Sequence of chain 1.I:
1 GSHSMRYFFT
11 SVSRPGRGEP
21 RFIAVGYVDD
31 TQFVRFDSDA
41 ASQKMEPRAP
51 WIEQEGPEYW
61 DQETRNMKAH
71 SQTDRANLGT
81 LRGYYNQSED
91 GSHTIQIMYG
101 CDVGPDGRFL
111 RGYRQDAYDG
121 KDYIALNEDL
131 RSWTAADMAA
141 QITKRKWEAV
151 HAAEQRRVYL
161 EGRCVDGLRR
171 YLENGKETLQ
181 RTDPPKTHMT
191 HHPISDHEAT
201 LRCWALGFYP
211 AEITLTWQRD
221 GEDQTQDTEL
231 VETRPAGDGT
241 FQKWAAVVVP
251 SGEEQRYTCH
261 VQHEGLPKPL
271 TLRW

The protein below binds the small molecule below.
Small molecule (SMILES): CC(C)C[C@H](NC(=O)[C@H](CCCCN)NC(=O)[C@H](CC(C)C)NC(=O)[C@H](CCC(=O)O)NC(=O)[C@@H](NC(=O)[C@@H](N)CS)[C@@H](C)O)C(=O)N[C@@H](CC(N)=O)C(=O)N[C@@H](CC(=O)O)C(=O)N[C@@H](Cc1ccc(O)cc1)C(=O)O

Binding-site contacts:
Ligand atom O contacts residue HIS70 of chain 1.I at 3.1 Å.
Ligand atom O contacts residue ARG163 of chain 1.I at 2.8 Å (salt-bridge).
Ligand atom CD2 contacts residue LEU81 of chain 1.I at 3.4 Å (hydrophobic).
Ligand atom OD1 contacts residue ARG156 of chain 1.I at 2.8 Å (salt-bridge).
Ligand atom O contacts residue TYR84 of chain 1.I at 3.0 Å (h-bond).
Ligand atom O contacts residue ASN66 of chain 1.I at 3.3 Å.
Ligand atom CA contacts residue ASN77 of chain 1.I at 3.4 Å.
Ligand atom CB contacts residue TRP147 of chain 1.I at 3.4 Å (hydrophobic).
Ligand atom CB contacts residue TYR99 of chain 1.I at 3.3 Å (hydrophobic).
Ligand atom N contacts residue TYR99 of chain 1.I at 2.9 Å (h-bond).
Ligand atom CA contacts residue THR143 of chain 1.I at 3.5 Å.
Ligand atom CA contacts residue TYR7 of chain 1.I at 3.4 Å (hydrophobic).
Ligand atom SG contacts residue ARG163 of chain 1.I at 3.3 Å (salt-bridge).
Ligand atom OG1 contacts residue ASN66 of chain 1.I at 3.1 Å (h-bond).
Ligand atom CD2 contacts residue ASN77 of chain 1.I at 3.5 Å.
Ligand atom O contacts residue THR73 of chain 1.I at 3.4 Å.
Ligand atom O contacts residue ASN77 of chain 1.I at 3.4 Å (h-bond).
Ligand atom N contacts residue GLU63 of chain 1.I at 3.1 Å (salt-bridge).
Ligand atom OXT contacts residue TYR84 of chain 1.I at 3.4 Å (h-bond).
Ligand atom C contacts residue THR143 of chain 1.I at 3.5 Å.
Ligand atom OG1 contacts residue GLU63 of chain 1.I at 2.8 Å (salt-bridge).
Ligand atom CD2 contacts residue GLN62 of chain 1.I at 3.4 Å.
Ligand atom CD1 contacts residue ARG114 of chain 1.I at 3.4 Å.
Ligand atom CD contacts residue TYR159 of chain 1.I at 3.5 Å (hydrophobic).
Ligand atom N contacts residue ASN77 of chain 1.I at 2.9 Å (h-bond).
Ligand atom OD1 contacts residue ALA152 of chain 1.I at 3.4 Å.
Ligand atom OH contacts residue ASP116 of chain 1.I at 2.6 Å (salt-bridge).
Ligand atom OE2 contacts residue ARG156 of chain 1.I at 3.0 Å (salt-bridge).
Ligand atom CZ contacts residue ASP116 of chain 1.I at 3.5 Å.
Ligand atom N contacts residue TYR171 of chain 1.I at 2.7 Å (h-bond).
Ligand atom N contacts residue TYR7 of chain 1.I at 2.8 Å (h-bond).
Ligand atom CB contacts residue THR143 of chain 1.I at 3.3 Å.
Ligand atom OE1 contacts residue ARG156 of chain 1.I at 3.5 Å (salt-bridge).
Ligand atom OE2 contacts residue TYR159 of chain 1.I at 3.4 Å.
Ligand atom O contacts residue TYR159 of chain 1.I at 2.7 Å (h-bond).
Ligand atom O contacts residue ASN66 of chain 1.I at 3.3 Å (h-bond).
Ligand atom OXT contacts residue LYS146 of chain 1.I at 3.4 Å (salt-bridge).
Ligand atom O contacts residue THR143 of chain 1.I at 2.7 Å (h-bond).
Ligand atom O contacts residue TRP147 of chain 1.I at 2.7 Å (h-bond).
Ligand atom CB contacts residue GLU63 of chain 1.I at 3.5 Å.